Sequence of chain 1.A:
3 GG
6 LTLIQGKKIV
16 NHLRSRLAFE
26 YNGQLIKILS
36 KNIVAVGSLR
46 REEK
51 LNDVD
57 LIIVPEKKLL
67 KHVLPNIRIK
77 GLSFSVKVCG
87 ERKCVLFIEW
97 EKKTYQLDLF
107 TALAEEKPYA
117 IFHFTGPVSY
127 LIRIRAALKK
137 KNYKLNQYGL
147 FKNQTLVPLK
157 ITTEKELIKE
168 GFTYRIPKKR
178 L

Binding-site contacts:
Ligand atom O3' contacts residue CYS85 of chain 1.A at 3.4 Å (h-bond).
Ligand atom C4' contacts residue GLN143 of chain 1.A at 3.5 Å.
Ligand atom O4' contacts residue ARG131 of chain 1.A at 3.1 Å (salt-bridge).
Ligand atom C5' contacts residue GLN143 of chain 1.A at 3.8 Å.
Ligand atom OP1 contacts residue ASN142 of chain 1.A at 3.2 Å (h-bond).
Ligand atom OP1 contacts residue ARG88 of chain 1.A at 2.7 Å (salt-bridge).
Ligand atom C4' contacts residue LEU141 of chain 1.A at 3.5 Å (hydrophobic).
Ligand atom C8 contacts residue ILE128 of chain 1.A at 3.6 Å (hydrophobic).
Ligand atom N7 contacts residue ILE128 of chain 1.A at 3.6 Å.
Ligand atom P contacts residue CYS85 of chain 1.A at 3.2 Å.
Ligand atom OP1 contacts residue CYS85 of chain 1.A at 2.8 Å (h-bond).
Ligand atom O4' contacts residue GLN143 of chain 1.A at 3.7 Å.
Ligand atom C5' contacts residue VAL84 of chain 1.A at 3.5 Å (hydrophobic).
Ligand atom O3' contacts residue TYR144 of chain 1.A at 3.5 Å (h-bond).
Ligand atom N9 contacts residue ILE128 of chain 1.A at 3.8 Å.
Ligand atom O6 contacts residue VAL124 of chain 1.A at 3.6 Å.
Ligand atom O3' contacts residue GLN143 of chain 1.A at 3.6 Å (h-bond).
Ligand atom OP1 contacts residue LYS89 of chain 1.A at 2.9 Å (salt-bridge).
Ligand atom C5' contacts residue LEU141 of chain 1.A at 3.2 Å (hydrophobic).
Ligand atom OP1 contacts residue TYR144 of chain 1.A at 2.4 Å (h-bond).
Ligand atom OP1 contacts residue VAL84 of chain 1.A at 3.6 Å.
Ligand atom OP1 contacts residue GLY86 of chain 1.A at 3.3 Å.
Ligand atom O4' contacts residue ILE128 of chain 1.A at 3.7 Å.
Ligand atom C4' contacts residue ARG131 of chain 1.A at 3.5 Å.
Ligand atom N3 contacts residue ARG131 of chain 1.A at 3.7 Å.
Ligand atom C5' contacts residue ASN142 of chain 1.A at 3.7 Å.
Ligand atom C5' contacts residue LYS89 of chain 1.A at 3.5 Å.
Ligand atom C5 contacts residue ILE128 of chain 1.A at 3.8 Å (hydrophobic).
Ligand atom C4' contacts residue ARG131 of chain 1.A at 3.7 Å.
Ligand atom N2 contacts residue ARG131 of chain 1.A at 3.4 Å (salt-bridge).
Ligand atom OP2 contacts residue CYS85 of chain 1.A at 3.3 Å (h-bond).
Ligand atom OP1 contacts residue LYS140 of chain 1.A at 2.7 Å (salt-bridge).
Ligand atom OP1 contacts residue GLU87 of chain 1.A at 3.2 Å (salt-bridge).
Ligand atom O3' contacts residue ARG131 of chain 1.A at 3.7 Å.
Ligand atom O4' contacts residue ARG131 of chain 1.A at 3.8 Å.
Ligand atom P contacts residue TYR144 of chain 1.A at 3.5 Å.
Ligand atom O3' contacts residue VAL84 of chain 1.A at 3.6 Å.
Ligand atom OP2 contacts residue LYS135 of chain 1.A at 2.7 Å (salt-bridge).
Ligand atom O3' contacts residue ASN142 of chain 1.A at 3.8 Å.
Ligand atom C3' contacts residue CYS85 of chain 1.A at 3.8 Å (hydrophobic).

This protein binds this small molecule.
Small molecule (SMILES): Cc1cn([C@H]2C[C@H](O[P](=O)(O)OC[C@H]3O[C@@H](n4cnc5c(=O)nc(N)[nH]c54)C[C@@H]3O[P](=O)(O)OC[C@H]3O[C@@H](n4cc(C)c(=O)[nH]c4=O)C[C@@H]3O[P](=O)(O)OC[C@H]3O[C@@H](n4ccc(N)nc4=O)C[C@@H]3O[P](=O)(O)OC[C@H]3O[C@@H](n4ccc(N)nc4=O)C[C@@H]3O)[C@@H](CO[P](=O)(O)O[C@H]3C[C@H](n4cc(C)c(=O)[nH]c4=O)O[C@@H]3CO[P](=O)(O)O[C@H]3C[C@H](n4cnc5c(=O)nc(N)[nH]c54)O[C@@H]3CO)O2)c(=O)[nH]c1=O